This small molecule binds to this protein.
Small molecule (SMILES): CNC(=O)c1cccc(Cn2cnc3c(NC)nc(Cl)nc32)c1

Binding-site contacts:
Ligand atom N09 contacts residue LYS18 of chain 1.B at 3.2 Å (salt-bridge).
Ligand atom C1 contacts residue ASP133 of chain 1.B at 3.5 Å.
Ligand atom N22 contacts residue SER35 of chain 1.B at 3.7 Å.
Ligand atom N23 contacts residue SER19 of chain 1.B at 3.7 Å.
Ligand atom N22 contacts residue ASP133 of chain 1.B at 4.0 Å.
Ligand atom N03 contacts residue TRP34 of chain 1.B at 4.0 Å.
Ligand atom C2 contacts residue LEU37 of chain 1.B at 3.5 Å (hydrophobic).
Ligand atom C10 contacts residue ARG61 of chain 1.B at 4.0 Å.
Ligand atom CL01 contacts residue ASN24 of chain 1.B at 3.3 Å.
Ligand atom C08 contacts residue SER19 of chain 1.B at 4.1 Å.
Ligand atom N09 contacts residue ASP133 of chain 1.B at 3.8 Å.
Ligand atom C10 contacts residue LYS18 of chain 1.B at 3.1 Å.
Ligand atom C07 contacts residue TRP34 of chain 1.B at 3.8 Å (hydrophobic).
Ligand atom C3 contacts residue LEU37 of chain 1.B at 3.5 Å (hydrophobic).
Ligand atom C2 contacts residue SO41 of chain 1.I at 3.0 Å.
Ligand atom C06 contacts residue TRP85 of chain 1.B at 3.4 Å (hydrophobic).
Ligand atom C21 contacts residue ASP133 of chain 1.B at 3.0 Å.
Ligand atom C1 contacts residue SO41 of chain 1.I at 3.1 Å.
Ligand atom CL01 contacts residue SER19 of chain 1.B at 3.6 Å.
Ligand atom N23 contacts residue ASN20 of chain 1.B at 3.1 Å (h-bond).
Ligand atom C02 contacts residue SER19 of chain 1.B at 3.6 Å.
Ligand atom N05 contacts residue SER35 of chain 1.B at 2.9 Å (h-bond).
Ligand atom C21 contacts residue LYS18 of chain 1.B at 3.7 Å.
Ligand atom C06 contacts residue SER35 of chain 1.B at 3.6 Å.
Ligand atom C10 contacts residue ASP133 of chain 1.B at 4.0 Å.
Ligand atom CL01 contacts residue ASN21 of chain 1.B at 3.2 Å.
Ligand atom N05 contacts residue TRP34 of chain 1.B at 3.3 Å.
Ligand atom C08 contacts residue LYS18 of chain 1.B at 3.6 Å.
Ligand atom C10 contacts residue ASN20 of chain 1.B at 4.1 Å.
Ligand atom N03 contacts residue SER19 of chain 1.B at 4.0 Å.
Ligand atom C02 contacts residue ASN24 of chain 1.B at 3.6 Å.
Ligand atom C04 contacts residue SER35 of chain 1.B at 4.0 Å.
Ligand atom C04 contacts residue TRP34 of chain 1.B at 3.5 Å (hydrophobic).
Ligand atom C06 contacts residue TRP34 of chain 1.B at 4.0 Å (hydrophobic).
Ligand atom C06 contacts residue LEU96 of chain 1.B at 4.0 Å (hydrophobic).
Ligand atom N03 contacts residue ASN24 of chain 1.B at 3.0 Å (h-bond).
Ligand atom N22 contacts residue TRP34 of chain 1.B at 4.0 Å.
Ligand atom CL01 contacts residue ASN20 of chain 1.B at 3.4 Å.
Ligand atom C02 contacts residue ASN20 of chain 1.B at 3.5 Å.
Ligand atom C06 contacts residue ASN24 of chain 1.B at 3.6 Å.

Sequence of chain 1.B:
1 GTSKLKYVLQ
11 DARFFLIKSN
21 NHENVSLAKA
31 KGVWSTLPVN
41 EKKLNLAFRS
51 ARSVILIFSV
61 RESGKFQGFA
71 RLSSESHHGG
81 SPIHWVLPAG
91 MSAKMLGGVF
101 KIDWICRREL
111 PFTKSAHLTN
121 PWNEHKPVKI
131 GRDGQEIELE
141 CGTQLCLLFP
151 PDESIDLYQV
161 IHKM